The protein below binds the small molecule below.
Small molecule (SMILES): CC(=O)c1cc(-c2cc(C(=O)NC3CC3)ccc2C)c2ncccn12

Sequence of chain 1.A:
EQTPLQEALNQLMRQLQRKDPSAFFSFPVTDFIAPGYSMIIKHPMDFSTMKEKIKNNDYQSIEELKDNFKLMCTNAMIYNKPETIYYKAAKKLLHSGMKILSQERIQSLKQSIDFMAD

Binding-site contacts:
Ligand atom C21 contacts residue TYR90 of chain 1.A at 3.6 Å (hydrophobic).
Ligand atom C22 contacts residue ALA38 of chain 1.A at 3.9 Å (hydrophobic).
Ligand atom C03 contacts residue TYR90 of chain 1.A at 3.7 Å (hydrophobic).
Ligand atom N20 contacts residue TYR90 of chain 1.A at 3.5 Å.
Ligand atom N20 contacts residue ILE37 of chain 1.A at 3.5 Å.
Ligand atom C17 contacts residue ILE37 of chain 1.A at 3.9 Å (hydrophobic).
Ligand atom C18 contacts residue PHE31 of chain 1.A at 3.7 Å (hydrophobic).
Ligand atom C09 contacts residue TYR90 of chain 1.A at 4.0 Å (hydrophobic).
Ligand atom C08 contacts residue PHE28 of chain 1.A at 3.8 Å (hydrophobic).
Ligand atom C19 contacts residue TYR90 of chain 1.A at 3.5 Å (hydrophobic).
Ligand atom C22 contacts residue ILE37 of chain 1.A at 3.9 Å (hydrophobic).
Ligand atom C25 contacts residue VAL33 of chain 1.A at 3.8 Å (hydrophobic).
Ligand atom C06 contacts residue ILE37 of chain 1.A at 3.7 Å (hydrophobic).
Ligand atom C05 contacts residue ILE37 of chain 1.A at 3.9 Å (hydrophobic).
Ligand atom N10 contacts residue TYR90 of chain 1.A at 3.1 Å (h-bond).
Ligand atom C22 contacts residue TYR90 of chain 1.A at 3.7 Å (hydrophobic).
Ligand atom C07 contacts residue TYR90 of chain 1.A at 3.5 Å (hydrophobic).
Ligand atom N24 contacts residue TYR90 of chain 1.A at 3.7 Å.
Ligand atom C07 contacts residue PHE28 of chain 1.A at 3.9 Å (hydrophobic).
Ligand atom C13 contacts residue TYR90 of chain 1.A at 3.4 Å (hydrophobic).
Ligand atom C04 contacts residue PHE28 of chain 1.A at 3.3 Å (hydrophobic).
Ligand atom C05 contacts residue TYR90 of chain 1.A at 3.6 Å (hydrophobic).
Ligand atom C17 contacts residue PHE28 of chain 1.A at 3.8 Å (hydrophobic).
Ligand atom C11 contacts residue TYR90 of chain 1.A at 3.7 Å (hydrophobic).
Ligand atom C04 contacts residue TYR90 of chain 1.A at 3.9 Å (hydrophobic).
Ligand atom C25 contacts residue PHE29 of chain 1.A at 3.8 Å (hydrophobic).
Ligand atom C12 contacts residue TYR90 of chain 1.A at 3.8 Å (hydrophobic).
Ligand atom C02 contacts residue VAL33 of chain 1.A at 3.7 Å (hydrophobic).
Ligand atom C23 contacts residue ASN84 of chain 1.A at 3.4 Å.
Ligand atom C09 contacts residue PHE28 of chain 1.A at 3.7 Å (hydrophobic).
Ligand atom C18 contacts residue PHE28 of chain 1.A at 3.4 Å (hydrophobic).
Ligand atom C03 contacts residue VAL33 of chain 1.A at 3.8 Å (hydrophobic).
Ligand atom C25 contacts residue PHE28 of chain 1.A at 3.8 Å (hydrophobic).
Ligand atom C19 contacts residue ILE37 of chain 1.A at 3.8 Å (hydrophobic).
Ligand atom C22 contacts residue ASN84 of chain 1.A at 3.8 Å.
Ligand atom O14 contacts residue PHE28 of chain 1.A at 3.6 Å.
Ligand atom C23 contacts residue TYR90 of chain 1.A at 3.8 Å (hydrophobic).
Ligand atom C18 contacts residue ILE37 of chain 1.A at 4.0 Å (hydrophobic).
Ligand atom O01 contacts residue ASN84 of chain 1.A at 3.0 Å (h-bond).
Ligand atom C21 contacts residue ILE37 of chain 1.A at 3.3 Å (hydrophobic).